This protein binds this small molecule.
Small molecule (SMILES): CC(=O)N[C@H]1[C@H](O[C@H]2[C@H](O)[C@@H](NC(C)=O)CO[C@@H]2CO)O[C@H](CO)[C@@H](O)[C@@H]1O

Sequence of chain 45.C:
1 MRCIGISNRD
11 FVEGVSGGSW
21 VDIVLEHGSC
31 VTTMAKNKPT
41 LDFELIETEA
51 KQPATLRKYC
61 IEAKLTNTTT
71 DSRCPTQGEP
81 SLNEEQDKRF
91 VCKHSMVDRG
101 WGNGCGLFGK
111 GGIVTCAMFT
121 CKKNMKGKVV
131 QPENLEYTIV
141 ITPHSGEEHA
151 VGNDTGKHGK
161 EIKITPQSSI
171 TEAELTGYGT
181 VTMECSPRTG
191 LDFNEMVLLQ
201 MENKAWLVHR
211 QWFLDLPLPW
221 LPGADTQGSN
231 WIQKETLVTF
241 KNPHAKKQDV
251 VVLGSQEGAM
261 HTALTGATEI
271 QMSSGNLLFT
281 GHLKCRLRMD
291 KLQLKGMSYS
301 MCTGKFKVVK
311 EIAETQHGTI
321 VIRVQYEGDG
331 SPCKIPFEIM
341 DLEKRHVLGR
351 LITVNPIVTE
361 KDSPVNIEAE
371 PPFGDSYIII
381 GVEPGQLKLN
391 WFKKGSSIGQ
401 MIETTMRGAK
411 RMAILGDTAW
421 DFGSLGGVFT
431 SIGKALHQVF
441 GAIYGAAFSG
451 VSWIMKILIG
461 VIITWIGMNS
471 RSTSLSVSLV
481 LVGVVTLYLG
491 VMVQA

Sequence of chain 45.E:
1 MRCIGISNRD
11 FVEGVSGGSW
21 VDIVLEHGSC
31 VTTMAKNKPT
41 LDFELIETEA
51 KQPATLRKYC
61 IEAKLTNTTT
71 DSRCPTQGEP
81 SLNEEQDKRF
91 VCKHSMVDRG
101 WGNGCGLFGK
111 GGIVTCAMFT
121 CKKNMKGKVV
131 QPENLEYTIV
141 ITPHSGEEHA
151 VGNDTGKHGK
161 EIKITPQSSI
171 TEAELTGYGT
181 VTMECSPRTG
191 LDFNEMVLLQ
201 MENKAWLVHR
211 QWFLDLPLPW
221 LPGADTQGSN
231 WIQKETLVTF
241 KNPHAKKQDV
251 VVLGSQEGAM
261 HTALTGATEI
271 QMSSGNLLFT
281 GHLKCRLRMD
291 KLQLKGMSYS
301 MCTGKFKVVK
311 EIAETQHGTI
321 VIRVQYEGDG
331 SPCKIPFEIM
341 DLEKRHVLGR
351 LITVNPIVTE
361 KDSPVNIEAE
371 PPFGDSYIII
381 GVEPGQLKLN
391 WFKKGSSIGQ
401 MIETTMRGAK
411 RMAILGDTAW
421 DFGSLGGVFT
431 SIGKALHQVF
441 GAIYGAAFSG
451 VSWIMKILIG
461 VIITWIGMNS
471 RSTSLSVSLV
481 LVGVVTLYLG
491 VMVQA

Binding-site contacts:
Ligand atom C8 contacts residue GLY102 of chain 45.C at 3.3 Å.
Ligand atom O6 contacts residue ASN153 of chain 45.E at 4.5 Å.
Ligand atom C5 contacts residue ASN153 of chain 45.E at 3.6 Å.
Ligand atom C2 contacts residue HIS149 of chain 45.E at 3.7 Å.
Ligand atom C6 contacts residue HIS158 of chain 45.E at 4.0 Å.
Ligand atom O6 contacts residue GLY156 of chain 45.E at 4.5 Å.
Ligand atom C1 contacts residue HIS158 of chain 45.E at 3.9 Å.
Ligand atom C4 contacts residue HIS149 of chain 45.E at 4.4 Å.
Ligand atom O6 contacts residue HIS149 of chain 45.E at 3.0 Å (h-bond).
Ligand atom O5 contacts residue ASN153 of chain 45.E at 2.3 Å (h-bond).
Ligand atom C7 contacts residue ASN153 of chain 45.E at 3.3 Å.
Ligand atom C5 contacts residue HIS149 of chain 45.E at 4.4 Å.
Ligand atom O7 contacts residue HIS149 of chain 45.E at 3.6 Å.
Ligand atom C1 contacts residue ASN153 of chain 45.E at 1.4 Å.
Ligand atom O5 contacts residue HIS149 of chain 45.E at 3.5 Å (h-bond).
Ligand atom O5 contacts residue HIS158 of chain 45.E at 3.1 Å (h-bond).
Ligand atom C5 contacts residue HIS158 of chain 45.E at 4.2 Å.
Ligand atom O7 contacts residue ASN153 of chain 45.E at 3.3 Å (h-bond).
Ligand atom N2 contacts residue ASN153 of chain 45.E at 2.9 Å (h-bond).
Ligand atom C1 contacts residue THR155 of chain 45.E at 4.0 Å.
Ligand atom O3 contacts residue HIS149 of chain 45.E at 4.2 Å.
Ligand atom C6 contacts residue HIS149 of chain 45.E at 4.2 Å.
Ligand atom O6 contacts residue HIS158 of chain 45.E at 2.8 Å (h-bond).
Ligand atom C3 contacts residue ASN153 of chain 45.E at 3.8 Å.
Ligand atom C8 contacts residue ASN153 of chain 45.E at 4.0 Å.
Ligand atom C2 contacts residue ASN153 of chain 45.E at 2.4 Å.
Ligand atom O5 contacts residue THR155 of chain 45.E at 4.3 Å.
Ligand atom C3 contacts residue HIS149 of chain 45.E at 4.5 Å.
Ligand atom C4 contacts residue ASN153 of chain 45.E at 4.2 Å.
Ligand atom C7 contacts residue HIS149 of chain 45.E at 4.5 Å.
Ligand atom C1 contacts residue HIS149 of chain 45.E at 3.6 Å.